A small-molecule ligand and the protein it binds are described below.
Small molecule (SMILES): CC(=O)N[C@@H]1[C@@H](O)[C@H](O)[C@@H](CO)O[C@H]1O

Binding-site contacts:
Ligand atom C6 contacts residue THR248 of chain 1.G at 3.9 Å.
Ligand atom O7 contacts residue ASN246 of chain 1.G at 4.4 Å.
Ligand atom C5 contacts residue ASN246 of chain 1.G at 3.7 Å.
Ligand atom N2 contacts residue ASN246 of chain 1.G at 2.9 Å (h-bond).
Ligand atom C1 contacts residue ASN249 of chain 1.G at 4.3 Å.
Ligand atom O5 contacts residue THR248 of chain 1.G at 4.1 Å.
Ligand atom C5 contacts residue ASN249 of chain 1.G at 4.4 Å.
Ligand atom C2 contacts residue ASN246 of chain 1.G at 2.4 Å.
Ligand atom O5 contacts residue ASN246 of chain 1.G at 2.4 Å (h-bond).
Ligand atom O5 contacts residue ASN249 of chain 1.G at 3.5 Å.
Ligand atom C3 contacts residue ASN246 of chain 1.G at 3.8 Å.
Ligand atom C4 contacts residue ASN246 of chain 1.G at 4.2 Å.
Ligand atom C7 contacts residue ASN246 of chain 1.G at 3.9 Å.
Ligand atom O6 contacts residue THR248 of chain 1.G at 4.2 Å.
Ligand atom C1 contacts residue THR248 of chain 1.G at 4.3 Å.
Ligand atom C5 contacts residue THR248 of chain 1.G at 3.8 Å.
Ligand atom C6 contacts residue ASN249 of chain 1.G at 4.3 Å.
Ligand atom C1 contacts residue ASN246 of chain 1.G at 1.4 Å.

Sequence of chain 1.G:
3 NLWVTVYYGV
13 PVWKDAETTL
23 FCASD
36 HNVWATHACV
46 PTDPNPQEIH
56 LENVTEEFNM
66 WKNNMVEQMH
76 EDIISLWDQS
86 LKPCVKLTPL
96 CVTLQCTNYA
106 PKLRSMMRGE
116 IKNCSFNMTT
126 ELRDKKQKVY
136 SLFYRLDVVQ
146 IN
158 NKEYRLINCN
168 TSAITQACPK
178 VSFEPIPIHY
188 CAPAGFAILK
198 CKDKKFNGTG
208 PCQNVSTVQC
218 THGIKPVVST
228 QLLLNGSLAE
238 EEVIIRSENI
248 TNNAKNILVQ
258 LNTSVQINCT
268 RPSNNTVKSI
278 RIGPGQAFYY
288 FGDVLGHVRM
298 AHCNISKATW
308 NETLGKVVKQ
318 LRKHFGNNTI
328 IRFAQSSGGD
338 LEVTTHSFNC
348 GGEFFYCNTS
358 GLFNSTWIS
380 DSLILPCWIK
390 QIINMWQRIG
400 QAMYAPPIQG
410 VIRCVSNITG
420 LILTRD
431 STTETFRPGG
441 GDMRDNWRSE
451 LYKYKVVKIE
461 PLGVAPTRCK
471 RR